Binding-site contacts:
Ligand atom O7 contacts residue LEU165 of chain 1.A at 3.2 Å.
Ligand atom N2 contacts residue ASN144 of chain 1.A at 3.4 Å (h-bond).
Ligand atom C1 contacts residue ALA164 of chain 1.A at 4.0 Å (hydrophobic).
Ligand atom O5 contacts residue ASN167 of chain 1.A at 2.3 Å (h-bond).
Ligand atom N2 contacts residue ASN167 of chain 1.A at 2.9 Å (h-bond).
Ligand atom C8 contacts residue LEU165 of chain 1.A at 4.4 Å (hydrophobic).
Ligand atom C4 contacts residue ASN167 of chain 1.A at 4.2 Å.
Ligand atom C3 contacts residue ASN167 of chain 1.A at 3.8 Å.
Ligand atom N2 contacts residue ALA164 of chain 1.A at 4.1 Å.
Ligand atom O7 contacts residue ALA164 of chain 1.A at 4.0 Å.
Ligand atom C2 contacts residue ASN144 of chain 1.A at 3.6 Å.
Ligand atom O7 contacts residue ASN167 of chain 1.A at 3.8 Å.
Ligand atom C2 contacts residue ASN167 of chain 1.A at 2.4 Å.
Ligand atom C5 contacts residue ASN167 of chain 1.A at 3.6 Å.
Ligand atom C1 contacts residue ASN167 of chain 1.A at 1.4 Å.
Ligand atom C8 contacts residue GLU163 of chain 1.A at 4.3 Å.
Ligand atom C1 contacts residue ASN144 of chain 1.A at 4.2 Å.
Ligand atom C8 contacts residue ALA164 of chain 1.A at 4.0 Å (hydrophobic).
Ligand atom N2 contacts residue LEU143 of chain 1.A at 4.4 Å.
Ligand atom C7 contacts residue ASN167 of chain 1.A at 3.6 Å.
Ligand atom C7 contacts residue ALA164 of chain 1.A at 3.8 Å (hydrophobic).
Ligand atom C7 contacts residue LEU165 of chain 1.A at 3.9 Å (hydrophobic).

A small-molecule ligand and the protein it binds are described below.
Small molecule (SMILES): CC(=O)N[C@H]1[C@H](O[C@H]2[C@H](O)[C@@H](NC(C)=O)CO[C@@H]2CO)O[C@H](CO)[C@@H](O)[C@@H]1O

Sequence of chain 1.A:
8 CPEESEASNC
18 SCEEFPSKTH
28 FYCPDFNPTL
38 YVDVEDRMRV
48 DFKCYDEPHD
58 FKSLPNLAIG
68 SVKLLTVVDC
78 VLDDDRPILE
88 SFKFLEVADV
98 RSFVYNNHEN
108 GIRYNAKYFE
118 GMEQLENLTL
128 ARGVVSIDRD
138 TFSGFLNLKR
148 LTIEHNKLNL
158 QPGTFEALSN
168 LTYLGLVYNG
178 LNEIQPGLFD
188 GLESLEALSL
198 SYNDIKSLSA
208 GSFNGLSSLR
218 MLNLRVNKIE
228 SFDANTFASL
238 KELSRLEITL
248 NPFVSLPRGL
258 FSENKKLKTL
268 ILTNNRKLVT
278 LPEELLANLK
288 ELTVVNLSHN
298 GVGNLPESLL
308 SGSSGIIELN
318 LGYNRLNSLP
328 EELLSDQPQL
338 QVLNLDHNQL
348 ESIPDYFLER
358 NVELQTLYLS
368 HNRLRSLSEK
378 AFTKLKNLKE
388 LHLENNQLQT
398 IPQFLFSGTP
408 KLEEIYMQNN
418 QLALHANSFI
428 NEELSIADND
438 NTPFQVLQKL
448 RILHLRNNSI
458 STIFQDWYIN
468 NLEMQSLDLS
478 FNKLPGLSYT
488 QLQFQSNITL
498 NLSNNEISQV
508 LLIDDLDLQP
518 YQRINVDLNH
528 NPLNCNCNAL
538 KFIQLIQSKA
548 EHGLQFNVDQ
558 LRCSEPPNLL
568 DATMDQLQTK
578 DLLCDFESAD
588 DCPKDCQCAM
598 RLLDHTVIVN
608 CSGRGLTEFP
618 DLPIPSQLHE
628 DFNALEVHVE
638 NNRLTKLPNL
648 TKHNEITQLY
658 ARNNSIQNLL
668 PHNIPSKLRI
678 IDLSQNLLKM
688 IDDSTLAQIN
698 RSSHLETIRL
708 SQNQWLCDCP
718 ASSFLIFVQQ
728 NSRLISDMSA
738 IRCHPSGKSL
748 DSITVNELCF